This protein binds this small molecule.
Small molecule (SMILES): CC(=O)N[C@@H]1[C@@H](O)[C@H](O)[C@@H](CO)O[C@H]1O

Sequence of chain 6.A:
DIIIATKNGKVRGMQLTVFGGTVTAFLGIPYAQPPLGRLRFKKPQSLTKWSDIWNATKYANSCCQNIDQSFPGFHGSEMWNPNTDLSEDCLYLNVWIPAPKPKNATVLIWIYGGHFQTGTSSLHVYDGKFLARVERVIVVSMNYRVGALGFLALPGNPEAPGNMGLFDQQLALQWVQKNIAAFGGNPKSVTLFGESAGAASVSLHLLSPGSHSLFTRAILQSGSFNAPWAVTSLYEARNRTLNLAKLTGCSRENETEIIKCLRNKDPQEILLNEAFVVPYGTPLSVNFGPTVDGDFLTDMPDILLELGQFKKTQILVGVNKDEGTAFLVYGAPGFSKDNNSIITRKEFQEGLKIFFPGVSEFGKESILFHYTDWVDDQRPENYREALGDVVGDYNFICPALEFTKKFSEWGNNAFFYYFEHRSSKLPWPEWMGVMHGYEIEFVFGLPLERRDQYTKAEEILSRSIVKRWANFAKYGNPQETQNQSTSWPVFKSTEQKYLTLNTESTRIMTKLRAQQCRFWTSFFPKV

Binding-site contacts:
Ligand atom O5 contacts residue ASN57 of chain 6.A at 2.4 Å (h-bond).
Ligand atom C3 contacts residue ARG14 of chain 6.A at 3.8 Å.
Ligand atom C3 contacts residue ASN57 of chain 6.A at 3.8 Å.
Ligand atom C4 contacts residue ARG14 of chain 6.A at 4.5 Å.
Ligand atom C5 contacts residue ASN57 of chain 6.A at 3.8 Å.
Ligand atom C5 contacts residue ARG14 of chain 6.A at 4.3 Å.
Ligand atom C1 contacts residue ARG14 of chain 6.A at 4.0 Å.
Ligand atom O3 contacts residue ARG14 of chain 6.A at 4.5 Å.
Ligand atom N2 contacts residue ASN57 of chain 6.A at 3.0 Å (h-bond).
Ligand atom O5 contacts residue ARG14 of chain 6.A at 4.3 Å.
Ligand atom C1 contacts residue ASN57 of chain 6.A at 1.5 Å.
Ligand atom C7 contacts residue ASN57 of chain 6.A at 3.6 Å.
Ligand atom O7 contacts residue ASN57 of chain 6.A at 4.4 Å.
Ligand atom C2 contacts residue ASN57 of chain 6.A at 2.7 Å.
Ligand atom C4 contacts residue ASN57 of chain 6.A at 4.4 Å.
Ligand atom C8 contacts residue ASN57 of chain 6.A at 4.0 Å.